Binding-site contacts:
Ligand atom O5 contacts residue ASN96 of chain 56.F at 2.2 Å (h-bond).
Ligand atom C3 contacts residue ASN96 of chain 56.F at 3.8 Å.
Ligand atom C8 contacts residue NAG1 of chain 56.K at 4.3 Å.
Ligand atom C1 contacts residue GLY75 of chain 56.F at 3.9 Å.
Ligand atom O7 contacts residue ASN96 of chain 56.F at 3.4 Å (h-bond).
Ligand atom C8 contacts residue GLY75 of chain 56.F at 2.5 Å.
Ligand atom C8 contacts residue LYS76 of chain 56.F at 4.0 Å.
Ligand atom C4 contacts residue ASN96 of chain 56.F at 4.2 Å.
Ligand atom C1 contacts residue ASN96 of chain 56.F at 1.4 Å.
Ligand atom C5 contacts residue ASN96 of chain 56.F at 3.5 Å.
Ligand atom C7 contacts residue ASN96 of chain 56.F at 3.5 Å.
Ligand atom O7 contacts residue NAG1 of chain 56.K at 3.4 Å.
Ligand atom O7 contacts residue GLY75 of chain 56.F at 4.0 Å.
Ligand atom C8 contacts residue ASN77 of chain 56.F at 3.7 Å.
Ligand atom C3 contacts residue GLY75 of chain 56.F at 4.4 Å.
Ligand atom N2 contacts residue ASN96 of chain 56.F at 3.1 Å (h-bond).
Ligand atom C7 contacts residue GLY75 of chain 56.F at 2.9 Å.
Ligand atom N2 contacts residue GLY75 of chain 56.F at 2.6 Å (h-bond).
Ligand atom O7 contacts residue ASN77 of chain 56.F at 3.4 Å (h-bond).
Ligand atom C7 contacts residue ASN77 of chain 56.F at 3.8 Å.
Ligand atom C2 contacts residue GLY75 of chain 56.F at 3.8 Å.
Ligand atom C7 contacts residue NAG1 of chain 56.K at 4.3 Å.
Ligand atom C2 contacts residue ASN96 of chain 56.F at 2.6 Å.

Sequence of chain 56.F:
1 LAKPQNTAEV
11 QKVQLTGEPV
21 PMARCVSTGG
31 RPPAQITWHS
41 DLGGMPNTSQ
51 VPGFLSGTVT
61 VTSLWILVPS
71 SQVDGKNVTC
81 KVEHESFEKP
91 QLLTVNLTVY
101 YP

A small-molecule ligand and the protein it binds are described below.
Small molecule (SMILES): CC(=O)N[C@H]1[C@H](O[C@H]2[C@H](O)[C@@H](NC(C)=O)CO[C@@H]2CO)O[C@H](CO)[C@@H](O[C@@H]2O[C@H](CO)[C@@H](O)[C@H](O)[C@@H]2O)[C@@H]1O